A protein and the small-molecule ligand that binds it are described below.
Small molecule (SMILES): CC(=O)N[C@H]1[C@H]([C@H](O)[C@H](O)CO)O[C@@](O)(C(=O)O)C[C@@H]1O

Binding-site contacts:
Ligand atom O1A contacts residue ASN231 of chain 3.A at 2.7 Å (h-bond).
Ligand atom C3 contacts residue ASN231 of chain 3.A at 3.9 Å.
Ligand atom O1B contacts residue ARG232 of chain 3.A at 2.5 Å (salt-bridge).
Ligand atom C11 contacts residue SER256 of chain 3.A at 4.3 Å.
Ligand atom O2 contacts residue ASN231 of chain 3.A at 4.2 Å.
Ligand atom C2 contacts residue ASN284 of chain 41.A at 3.9 Å.
Ligand atom O1A contacts residue ASN284 of chain 41.A at 4.5 Å.
Ligand atom O10 contacts residue ASN55 of chain 41.A at 3.4 Å (h-bond).
Ligand atom O1A contacts residue ARG232 of chain 3.A at 3.5 Å.
Ligand atom O4 contacts residue TRP287 of chain 41.A at 4.1 Å.
Ligand atom O2 contacts residue THR286 of chain 41.A at 4.0 Å.
Ligand atom C4 contacts residue VAL257 of chain 3.A at 4.4 Å (hydrophobic).
Ligand atom O1A contacts residue THR286 of chain 41.A at 4.2 Å.
Ligand atom C10 contacts residue ASN55 of chain 41.A at 3.8 Å.
Ligand atom C10 contacts residue SER256 of chain 3.A at 4.2 Å.
Ligand atom C1 contacts residue ASN231 of chain 3.A at 3.6 Å.
Ligand atom O4 contacts residue VAL257 of chain 3.A at 3.1 Å.
Ligand atom C2 contacts residue THR286 of chain 41.A at 4.2 Å.
Ligand atom O4 contacts residue ASN231 of chain 3.A at 4.2 Å.
Ligand atom C1 contacts residue ASN284 of chain 41.A at 3.8 Å.
Ligand atom O2 contacts residue ASN284 of chain 41.A at 3.0 Å (h-bond).
Ligand atom C11 contacts residue GLY254 of chain 3.A at 3.6 Å.
Ligand atom C1 contacts residue ARG232 of chain 3.A at 3.6 Å.
Ligand atom C5 contacts residue ASN231 of chain 3.A at 4.5 Å.
Ligand atom C11 contacts residue ALA253 of chain 3.A at 3.6 Å (hydrophobic).
Ligand atom C3 contacts residue TRP287 of chain 41.A at 4.1 Å (hydrophobic).
Ligand atom O1B contacts residue ASN284 of chain 41.A at 3.7 Å.
Ligand atom C2 contacts residue ASN231 of chain 3.A at 4.1 Å.
Ligand atom C4 contacts residue ASN231 of chain 3.A at 3.5 Å.
Ligand atom O2 contacts residue ARG232 of chain 3.A at 4.5 Å.
Ligand atom C3 contacts residue THR286 of chain 41.A at 3.5 Å.
Ligand atom O2 contacts residue TRP287 of chain 41.A at 4.5 Å.
Ligand atom O10 contacts residue SER52 of chain 41.A at 4.4 Å.
Ligand atom O1B contacts residue ASN231 of chain 3.A at 4.3 Å.
Ligand atom O10 contacts residue SER256 of chain 3.A at 3.5 Å (h-bond).
Ligand atom C11 contacts residue ASN55 of chain 41.A at 3.2 Å.

Sequence of chain 41.A:
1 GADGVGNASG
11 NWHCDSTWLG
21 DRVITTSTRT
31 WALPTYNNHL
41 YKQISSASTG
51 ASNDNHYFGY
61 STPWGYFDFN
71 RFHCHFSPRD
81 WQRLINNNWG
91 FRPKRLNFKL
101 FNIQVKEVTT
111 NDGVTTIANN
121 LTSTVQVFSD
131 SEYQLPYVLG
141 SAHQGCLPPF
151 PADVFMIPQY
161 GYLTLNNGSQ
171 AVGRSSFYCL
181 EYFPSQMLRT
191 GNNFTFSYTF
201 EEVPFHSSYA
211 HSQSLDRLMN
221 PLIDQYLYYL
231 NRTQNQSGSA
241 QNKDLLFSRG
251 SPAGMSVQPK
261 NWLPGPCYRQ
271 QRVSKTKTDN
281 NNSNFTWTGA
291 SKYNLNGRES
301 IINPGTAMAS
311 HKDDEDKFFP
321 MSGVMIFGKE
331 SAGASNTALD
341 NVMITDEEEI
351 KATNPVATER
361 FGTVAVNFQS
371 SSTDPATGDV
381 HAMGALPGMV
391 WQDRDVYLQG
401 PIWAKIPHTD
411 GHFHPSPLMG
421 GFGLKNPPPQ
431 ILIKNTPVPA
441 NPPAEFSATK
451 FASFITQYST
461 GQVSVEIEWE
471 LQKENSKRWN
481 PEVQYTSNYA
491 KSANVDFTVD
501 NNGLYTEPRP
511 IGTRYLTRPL

Sequence of chain 3.A:
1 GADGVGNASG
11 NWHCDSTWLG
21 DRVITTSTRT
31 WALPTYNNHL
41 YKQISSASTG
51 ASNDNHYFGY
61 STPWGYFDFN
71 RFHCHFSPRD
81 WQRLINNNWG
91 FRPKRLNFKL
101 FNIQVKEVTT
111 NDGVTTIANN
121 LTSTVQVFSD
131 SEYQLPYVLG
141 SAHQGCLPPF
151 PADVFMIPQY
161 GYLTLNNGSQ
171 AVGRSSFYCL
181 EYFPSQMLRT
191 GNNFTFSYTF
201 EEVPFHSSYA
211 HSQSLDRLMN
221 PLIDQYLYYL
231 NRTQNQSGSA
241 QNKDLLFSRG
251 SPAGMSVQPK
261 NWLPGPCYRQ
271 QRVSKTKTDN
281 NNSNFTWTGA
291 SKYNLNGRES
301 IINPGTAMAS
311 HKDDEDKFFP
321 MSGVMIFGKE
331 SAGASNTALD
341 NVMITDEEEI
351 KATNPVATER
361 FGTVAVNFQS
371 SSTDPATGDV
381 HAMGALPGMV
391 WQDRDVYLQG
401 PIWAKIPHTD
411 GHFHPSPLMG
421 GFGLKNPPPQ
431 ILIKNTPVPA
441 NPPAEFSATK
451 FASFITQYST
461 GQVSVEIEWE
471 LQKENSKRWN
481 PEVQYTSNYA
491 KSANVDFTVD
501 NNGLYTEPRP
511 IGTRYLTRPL